A small-molecule ligand and the protein it binds are described below.
Small molecule (SMILES): OC[C@H]1O[C@H](O[C@H]2[C@H](O)[C@@H](O)[C@@H](O)O[C@@H]2CO)[C@H](O)[C@@H](O)[C@@H]1O

Sequence of chain 1.A:
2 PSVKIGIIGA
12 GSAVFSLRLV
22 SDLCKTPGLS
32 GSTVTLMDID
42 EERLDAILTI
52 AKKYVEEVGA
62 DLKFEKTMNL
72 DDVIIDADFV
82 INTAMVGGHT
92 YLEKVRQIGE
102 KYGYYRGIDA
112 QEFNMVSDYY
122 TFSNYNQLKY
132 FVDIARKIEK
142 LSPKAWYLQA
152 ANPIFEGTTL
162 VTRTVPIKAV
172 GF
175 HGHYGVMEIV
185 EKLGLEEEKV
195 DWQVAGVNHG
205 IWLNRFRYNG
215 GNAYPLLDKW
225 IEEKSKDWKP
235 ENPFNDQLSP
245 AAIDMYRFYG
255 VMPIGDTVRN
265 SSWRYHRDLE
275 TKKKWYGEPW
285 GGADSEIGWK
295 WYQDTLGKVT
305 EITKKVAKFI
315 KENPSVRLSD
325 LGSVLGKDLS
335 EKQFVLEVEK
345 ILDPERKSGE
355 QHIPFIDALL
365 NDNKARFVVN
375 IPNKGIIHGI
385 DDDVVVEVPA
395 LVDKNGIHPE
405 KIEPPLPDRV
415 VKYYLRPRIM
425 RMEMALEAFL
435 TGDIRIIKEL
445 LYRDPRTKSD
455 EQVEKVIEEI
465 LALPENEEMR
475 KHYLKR

Binding-site contacts:
Ligand atom O4 contacts residue ASN153 of chain 1.A at 3.1 Å (h-bond).
Ligand atom C3 contacts residue ASN153 of chain 1.A at 3.9 Å.
Ligand atom O2 contacts residue HIS203 of chain 1.A at 3.5 Å (h-bond).
Ligand atom O3 contacts residue ASP260 of chain 1.A at 3.5 Å (salt-bridge).
Ligand atom C5 contacts residue ASP119 of chain 1.A at 3.9 Å.
Ligand atom C1 contacts residue ARG263 of chain 1.A at 3.5 Å.
Ligand atom O4 contacts residue ASP119 of chain 1.A at 2.6 Å (salt-bridge).
Ligand atom O6 contacts residue VAL117 of chain 1.A at 3.6 Å.
Ligand atom C6 contacts residue ASP119 of chain 1.A at 3.4 Å.
Ligand atom C6 contacts residue TYR296 of chain 1.A at 3.7 Å (hydrophobic).
Ligand atom C3 contacts residue HIS175 of chain 1.A at 3.8 Å.
Ligand atom O6 contacts residue NAD1 of chain 1.E at 3.4 Å (h-bond).
Ligand atom O3 contacts residue NAD1 of chain 1.E at 3.7 Å.
Ligand atom O6 contacts residue ASP119 of chain 1.A at 2.8 Å (salt-bridge).
Ligand atom C3 contacts residue NAD1 of chain 1.E at 3.8 Å.
Ligand atom O6 contacts residue ARG263 of chain 1.A at 2.9 Å (salt-bridge).
Ligand atom C2 contacts residue HIS175 of chain 1.A at 3.9 Å.
Ligand atom C5 contacts residue TYR296 of chain 1.A at 4.0 Å (hydrophobic).
Ligand atom O3 contacts residue ASN153 of chain 1.A at 3.1 Å (h-bond).
Ligand atom C2 contacts residue ASP260 of chain 1.A at 3.3 Å.
Ligand atom C4 contacts residue ASP119 of chain 1.A at 3.5 Å.
Ligand atom O5 contacts residue PHE238 of chain 1.A at 3.5 Å.
Ligand atom C1 contacts residue ASP260 of chain 1.A at 3.4 Å.
Ligand atom C6 contacts residue ARG263 of chain 1.A at 4.0 Å.
Ligand atom C6 contacts residue TRP293 of chain 1.A at 3.8 Å (hydrophobic).
Ligand atom C4 contacts residue ASN153 of chain 1.A at 3.6 Å.
Ligand atom O4 contacts residue HIS175 of chain 1.A at 3.2 Å.
Ligand atom O3 contacts residue HIS203 of chain 1.A at 3.3 Å.
Ligand atom O6 contacts residue TRP293 of chain 1.A at 3.5 Å.
Ligand atom O2 contacts residue ASP260 of chain 1.A at 2.5 Å (salt-bridge).
Ligand atom O6 contacts residue TYR296 of chain 1.A at 4.0 Å.
Ligand atom O4 contacts residue NAD1 of chain 1.E at 3.2 Å (h-bond).
Ligand atom C2 contacts residue ARG263 of chain 1.A at 4.0 Å.
Ligand atom O2 contacts residue HIS175 of chain 1.A at 2.9 Å.
Ligand atom C2 contacts residue HIS203 of chain 1.A at 3.9 Å.
Ligand atom O3 contacts residue CSD174 of chain 1.A at 3.8 Å.
Ligand atom O5 contacts residue ARG263 of chain 1.A at 3.1 Å (salt-bridge).
Ligand atom C4 contacts residue HIS175 of chain 1.A at 4.0 Å.
Ligand atom O2 contacts residue CSD174 of chain 1.A at 4.0 Å.
Ligand atom C6 contacts residue PHE238 of chain 1.A at 4.0 Å (hydrophobic).